Sequence of chain 1.C:
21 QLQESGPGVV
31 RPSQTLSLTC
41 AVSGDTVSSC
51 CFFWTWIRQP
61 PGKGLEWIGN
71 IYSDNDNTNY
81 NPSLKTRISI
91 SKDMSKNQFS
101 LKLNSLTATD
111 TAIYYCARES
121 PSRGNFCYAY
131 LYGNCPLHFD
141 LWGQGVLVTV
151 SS

A small-molecule ligand and the protein it binds are described below.
Small molecule (SMILES): CC(=O)N[C@H]1[C@H](O[C@H]2[C@H](O)[C@@H](NC(C)=O)CO[C@@H]2CO)O[C@H](CO)[C@@H](O[C@@H]2O[C@H](CO)[C@@H](O)[C@H](O)[C@@H]2O)[C@@H]1O

Sequence of chain 1.A:
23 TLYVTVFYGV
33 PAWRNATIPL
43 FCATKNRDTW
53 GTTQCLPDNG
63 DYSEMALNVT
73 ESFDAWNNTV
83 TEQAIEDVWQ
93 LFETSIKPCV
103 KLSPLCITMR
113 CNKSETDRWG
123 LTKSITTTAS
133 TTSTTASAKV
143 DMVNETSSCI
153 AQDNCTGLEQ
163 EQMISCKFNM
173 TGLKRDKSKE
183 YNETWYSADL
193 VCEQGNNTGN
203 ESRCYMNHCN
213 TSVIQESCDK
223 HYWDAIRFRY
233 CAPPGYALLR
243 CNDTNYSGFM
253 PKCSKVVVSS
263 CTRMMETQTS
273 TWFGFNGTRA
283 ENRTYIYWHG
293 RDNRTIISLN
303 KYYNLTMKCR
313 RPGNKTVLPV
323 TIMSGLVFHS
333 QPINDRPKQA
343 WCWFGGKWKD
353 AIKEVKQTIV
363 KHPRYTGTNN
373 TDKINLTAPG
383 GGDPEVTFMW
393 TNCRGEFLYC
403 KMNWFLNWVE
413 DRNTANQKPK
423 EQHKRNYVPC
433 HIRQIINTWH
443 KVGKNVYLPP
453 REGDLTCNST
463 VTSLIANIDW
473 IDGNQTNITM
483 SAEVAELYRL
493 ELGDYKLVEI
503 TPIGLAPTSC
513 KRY

Binding-site contacts:
Ligand atom C3 contacts residue ASN295 of chain 1.A at 3.8 Å.
Ligand atom C6 contacts residue ASN125 of chain 1.C at 4.2 Å.
Ligand atom C2 contacts residue ASN295 of chain 1.A at 2.6 Å.
Ligand atom C8 contacts residue ARG293 of chain 1.A at 3.2 Å.
Ligand atom O7 contacts residue THR368 of chain 1.A at 3.9 Å.
Ligand atom C7 contacts residue ASN295 of chain 1.A at 3.8 Å.
Ligand atom O7 contacts residue ASN295 of chain 1.A at 3.9 Å.
Ligand atom O5 contacts residue ASN125 of chain 1.C at 4.4 Å.
Ligand atom N2 contacts residue ARG366 of chain 1.A at 4.5 Å.
Ligand atom O7 contacts residue ASP294 of chain 1.A at 4.1 Å.
Ligand atom N2 contacts residue ASP294 of chain 1.A at 4.2 Å.
Ligand atom C8 contacts residue ASP294 of chain 1.A at 3.8 Å.
Ligand atom C1 contacts residue ASN295 of chain 1.A at 1.4 Å.
Ligand atom O7 contacts residue TRP472 of chain 1.A at 4.4 Å.
Ligand atom O3 contacts residue ASN125 of chain 1.C at 4.0 Å.
Ligand atom C5 contacts residue TRP472 of chain 1.A at 3.8 Å (hydrophobic).
Ligand atom C8 contacts residue ARG366 of chain 1.A at 4.1 Å.
Ligand atom O6 contacts residue ASN125 of chain 1.C at 3.2 Å (h-bond).
Ligand atom O7 contacts residue ARG293 of chain 1.A at 4.4 Å.
Ligand atom C8 contacts residue ILE473 of chain 1.A at 3.6 Å (hydrophobic).
Ligand atom C7 contacts residue ASP294 of chain 1.A at 4.1 Å.
Ligand atom C6 contacts residue TRP472 of chain 1.A at 3.3 Å (hydrophobic).
Ligand atom C7 contacts residue ARG293 of chain 1.A at 4.2 Å.
Ligand atom N2 contacts residue ASN295 of chain 1.A at 3.0 Å (h-bond).
Ligand atom C8 contacts residue ASN295 of chain 1.A at 4.5 Å.
Ligand atom O5 contacts residue TRP472 of chain 1.A at 4.1 Å.
Ligand atom C4 contacts residue ASN295 of chain 1.A at 4.2 Å.
Ligand atom C1 contacts residue TRP472 of chain 1.A at 4.2 Å (hydrophobic).
Ligand atom O6 contacts residue TRP472 of chain 1.A at 3.5 Å (h-bond).
Ligand atom O5 contacts residue ASN295 of chain 1.A at 2.4 Å (h-bond).
Ligand atom C5 contacts residue ASN295 of chain 1.A at 3.6 Å.